Sequence of chain 1.D:
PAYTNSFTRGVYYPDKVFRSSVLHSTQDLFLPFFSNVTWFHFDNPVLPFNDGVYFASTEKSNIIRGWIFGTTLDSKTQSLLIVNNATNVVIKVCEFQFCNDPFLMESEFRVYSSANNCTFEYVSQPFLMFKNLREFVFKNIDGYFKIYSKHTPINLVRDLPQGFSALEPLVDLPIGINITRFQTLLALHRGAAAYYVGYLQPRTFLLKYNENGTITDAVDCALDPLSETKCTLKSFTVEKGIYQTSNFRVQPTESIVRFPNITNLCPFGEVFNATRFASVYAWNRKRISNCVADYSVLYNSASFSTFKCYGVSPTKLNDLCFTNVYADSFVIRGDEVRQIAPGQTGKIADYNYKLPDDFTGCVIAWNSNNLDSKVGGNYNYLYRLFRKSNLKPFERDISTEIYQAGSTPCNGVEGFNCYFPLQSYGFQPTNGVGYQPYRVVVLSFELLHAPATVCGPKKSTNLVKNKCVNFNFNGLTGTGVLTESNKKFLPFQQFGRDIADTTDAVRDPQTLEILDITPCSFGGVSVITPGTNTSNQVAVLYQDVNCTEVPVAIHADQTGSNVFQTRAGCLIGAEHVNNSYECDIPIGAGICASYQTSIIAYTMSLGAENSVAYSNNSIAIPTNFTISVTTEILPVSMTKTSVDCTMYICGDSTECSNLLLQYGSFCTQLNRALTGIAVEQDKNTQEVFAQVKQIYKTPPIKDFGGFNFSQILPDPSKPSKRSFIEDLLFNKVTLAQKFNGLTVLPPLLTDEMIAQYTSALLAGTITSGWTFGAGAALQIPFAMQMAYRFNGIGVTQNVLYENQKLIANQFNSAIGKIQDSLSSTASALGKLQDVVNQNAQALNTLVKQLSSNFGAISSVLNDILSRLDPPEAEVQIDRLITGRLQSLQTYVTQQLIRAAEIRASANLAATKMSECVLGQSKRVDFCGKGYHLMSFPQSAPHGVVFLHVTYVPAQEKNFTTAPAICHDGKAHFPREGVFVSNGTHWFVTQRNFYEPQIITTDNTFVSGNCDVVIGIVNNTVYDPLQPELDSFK

The small molecule below binds the protein below.
Small molecule (SMILES): CC(=O)N[C@@H]1[C@@H](O)[C@H](O)[C@@H](CO)O[C@H]1O

Binding-site contacts:
Ligand atom C3 contacts residue ASN61 of chain 1.D at 3.8 Å.
Ligand atom O6 contacts residue TYR28 of chain 1.D at 3.2 Å.
Ligand atom O5 contacts residue ASN61 of chain 1.D at 2.4 Å (h-bond).
Ligand atom O7 contacts residue ASN61 of chain 1.D at 2.9 Å (h-bond).
Ligand atom C8 contacts residue ASN61 of chain 1.D at 4.3 Å.
Ligand atom C6 contacts residue TYR28 of chain 1.D at 4.0 Å (hydrophobic).
Ligand atom O5 contacts residue TYR28 of chain 1.D at 3.3 Å.
Ligand atom C1 contacts residue TYR28 of chain 1.D at 4.1 Å (hydrophobic).
Ligand atom C4 contacts residue ASN61 of chain 1.D at 4.2 Å.
Ligand atom C5 contacts residue ASN61 of chain 1.D at 3.7 Å.
Ligand atom C2 contacts residue ASN61 of chain 1.D at 2.5 Å.
Ligand atom C1 contacts residue ASN61 of chain 1.D at 1.4 Å.
Ligand atom C7 contacts residue ASN61 of chain 1.D at 3.1 Å.
Ligand atom N2 contacts residue ASN61 of chain 1.D at 2.9 Å (h-bond).
Ligand atom C5 contacts residue TYR28 of chain 1.D at 4.3 Å (hydrophobic).